Binding-site contacts:
Ligand atom O42 contacts residue LYS29 of chain 1.N at 2.8 Å (salt-bridge).
Ligand atom O52 contacts residue GLY72 of chain 1.M at 2.4 Å (h-bond).
Ligand atom C5 contacts residue LYS29 of chain 1.N at 4.0 Å.
Ligand atom O53 contacts residue LYS73 of chain 1.M at 3.9 Å.
Ligand atom O11 contacts residue LYS73 of chain 1.M at 2.8 Å (salt-bridge).
Ligand atom P4 contacts residue HIS32 of chain 1.N at 4.0 Å.
Ligand atom O42 contacts residue LYS31 of chain 1.N at 2.8 Å (salt-bridge).
Ligand atom O4 contacts residue LYS29 of chain 1.N at 3.0 Å (salt-bridge).
Ligand atom O3 contacts residue LYS71 of chain 1.M at 3.8 Å.
Ligand atom O51 contacts residue LYS29 of chain 1.N at 2.7 Å (salt-bridge).
Ligand atom O52 contacts residue LYS73 of chain 1.M at 3.0 Å (salt-bridge).
Ligand atom O11 contacts residue LYS71 of chain 1.M at 4.4 Å.
Ligand atom C4 contacts residue LYS31 of chain 1.N at 4.1 Å.
Ligand atom P1 contacts residue LYS73 of chain 1.M at 4.0 Å.
Ligand atom O5 contacts residue LYS29 of chain 1.N at 3.9 Å.
Ligand atom C4 contacts residue LYS29 of chain 1.N at 3.9 Å.
Ligand atom C6 contacts residue LYS71 of chain 1.M at 4.3 Å.
Ligand atom O1 contacts residue LYS71 of chain 1.M at 4.3 Å.
Ligand atom O41 contacts residue HIS32 of chain 1.N at 3.6 Å.
Ligand atom O41 contacts residue LYS19 of chain 1.N at 4.4 Å.
Ligand atom P5 contacts residue LYS73 of chain 1.M at 4.1 Å.
Ligand atom P5 contacts residue GLY72 of chain 1.M at 3.9 Å.
Ligand atom O43 contacts residue HIS32 of chain 1.N at 4.4 Å.
Ligand atom P5 contacts residue LYS29 of chain 1.N at 3.9 Å.
Ligand atom O4 contacts residue LYS31 of chain 1.N at 4.5 Å.
Ligand atom O6 contacts residue LYS73 of chain 1.M at 4.3 Å.
Ligand atom O43 contacts residue LYS31 of chain 1.N at 4.3 Å.
Ligand atom O42 contacts residue HIS32 of chain 1.N at 3.4 Å.
Ligand atom O41 contacts residue LYS29 of chain 1.N at 3.0 Å (salt-bridge).
Ligand atom P4 contacts residue LYS29 of chain 1.N at 3.0 Å.
Ligand atom O5 contacts residue LYS71 of chain 1.M at 4.1 Å.
Ligand atom O43 contacts residue LYS19 of chain 1.N at 3.2 Å (salt-bridge).
Ligand atom O5 contacts residue LYS31 of chain 1.N at 3.9 Å.
Ligand atom O12 contacts residue LYS73 of chain 1.M at 4.0 Å.
Ligand atom O52 contacts residue LYS71 of chain 1.M at 3.5 Å.
Ligand atom P4 contacts residue LYS31 of chain 1.N at 4.0 Å.

Sequence of chain 1.M:
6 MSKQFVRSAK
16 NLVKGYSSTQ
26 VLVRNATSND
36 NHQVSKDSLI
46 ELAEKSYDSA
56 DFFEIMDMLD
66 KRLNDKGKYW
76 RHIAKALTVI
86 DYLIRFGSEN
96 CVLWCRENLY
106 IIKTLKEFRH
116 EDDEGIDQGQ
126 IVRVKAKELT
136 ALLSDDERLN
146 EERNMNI

The protein below binds the small molecule below.
Small molecule (SMILES): CCCCCCCC(=O)OC[C@H](COP(=O)(O)O[C@@H]1[C@H](O)[C@H](O)[C@@H](OP(=O)(O)O)[C@H](OP(=O)(O)O)[C@H]1O)OC(=O)CCCCCCC

Sequence of chain 1.N:
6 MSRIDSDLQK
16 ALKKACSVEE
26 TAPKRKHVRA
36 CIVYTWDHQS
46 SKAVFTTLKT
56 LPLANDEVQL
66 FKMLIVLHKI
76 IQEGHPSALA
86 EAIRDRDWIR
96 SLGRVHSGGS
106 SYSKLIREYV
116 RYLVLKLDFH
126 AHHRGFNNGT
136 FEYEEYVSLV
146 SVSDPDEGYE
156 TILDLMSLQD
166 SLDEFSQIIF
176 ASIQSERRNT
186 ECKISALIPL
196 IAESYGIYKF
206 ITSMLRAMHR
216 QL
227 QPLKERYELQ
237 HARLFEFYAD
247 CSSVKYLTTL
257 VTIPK